Sequence of chain 1.A:
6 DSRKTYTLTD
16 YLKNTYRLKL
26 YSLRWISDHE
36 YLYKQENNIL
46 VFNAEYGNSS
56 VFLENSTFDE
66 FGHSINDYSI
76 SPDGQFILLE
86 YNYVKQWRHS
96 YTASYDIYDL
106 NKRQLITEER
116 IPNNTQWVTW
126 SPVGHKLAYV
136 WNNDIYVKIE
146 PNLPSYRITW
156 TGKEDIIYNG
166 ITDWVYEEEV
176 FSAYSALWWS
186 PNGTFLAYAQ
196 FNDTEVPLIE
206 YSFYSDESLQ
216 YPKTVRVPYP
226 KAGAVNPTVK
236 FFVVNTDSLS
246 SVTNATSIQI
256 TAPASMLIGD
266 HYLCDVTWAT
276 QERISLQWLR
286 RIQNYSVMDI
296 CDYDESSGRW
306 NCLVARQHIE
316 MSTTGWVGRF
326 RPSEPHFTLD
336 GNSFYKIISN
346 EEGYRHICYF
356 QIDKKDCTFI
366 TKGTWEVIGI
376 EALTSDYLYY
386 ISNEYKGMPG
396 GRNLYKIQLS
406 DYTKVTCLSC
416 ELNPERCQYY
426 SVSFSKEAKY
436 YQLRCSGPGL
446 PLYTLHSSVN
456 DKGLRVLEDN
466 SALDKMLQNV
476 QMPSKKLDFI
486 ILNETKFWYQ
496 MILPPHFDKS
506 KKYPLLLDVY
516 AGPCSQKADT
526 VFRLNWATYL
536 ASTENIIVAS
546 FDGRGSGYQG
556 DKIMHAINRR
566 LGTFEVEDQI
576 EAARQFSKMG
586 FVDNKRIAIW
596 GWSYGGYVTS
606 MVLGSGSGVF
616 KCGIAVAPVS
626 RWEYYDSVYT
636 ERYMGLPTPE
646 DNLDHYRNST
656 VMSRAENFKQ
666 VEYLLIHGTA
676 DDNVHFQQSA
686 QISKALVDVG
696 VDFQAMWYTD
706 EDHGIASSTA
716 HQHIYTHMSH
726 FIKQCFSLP

Binding-site contacts:
Ligand atom C1 contacts residue GLU277 of chain 1.A at 4.5 Å.
Ligand atom C6 contacts residue GLN276 of chain 1.A at 3.9 Å.
Ligand atom N2 contacts residue GLU277 of chain 1.A at 4.4 Å.
Ligand atom C1 contacts residue THR189 of chain 1.A at 3.2 Å.
Ligand atom C1 contacts residue ASN187 of chain 1.A at 1.4 Å.
Ligand atom N2 contacts residue THR189 of chain 1.A at 4.1 Å.
Ligand atom C4 contacts residue ASN187 of chain 1.A at 4.2 Å.
Ligand atom C8 contacts residue PHE190 of chain 1.A at 4.0 Å (hydrophobic).
Ligand atom O7 contacts residue ASN187 of chain 1.A at 3.7 Å.
Ligand atom C3 contacts residue GLU300 of chain 1.A at 3.5 Å.
Ligand atom C3 contacts residue ASN187 of chain 1.A at 3.7 Å.
Ligand atom C4 contacts residue THR189 of chain 1.A at 4.2 Å.
Ligand atom O6 contacts residue GLN276 of chain 1.A at 3.6 Å.
Ligand atom N2 contacts residue GLU300 of chain 1.A at 4.5 Å.
Ligand atom C5 contacts residue GLN276 of chain 1.A at 4.3 Å.
Ligand atom O7 contacts residue THR189 of chain 1.A at 4.2 Å.
Ligand atom C5 contacts residue ASN187 of chain 1.A at 3.7 Å.
Ligand atom O7 contacts residue ASN240 of chain 1.A at 4.0 Å.
Ligand atom N2 contacts residue ASN187 of chain 1.A at 2.7 Å (h-bond).
Ligand atom O6 contacts residue GLU277 of chain 1.A at 2.6 Å (salt-bridge).
Ligand atom O5 contacts residue THR189 of chain 1.A at 3.8 Å.
Ligand atom C3 contacts residue THR189 of chain 1.A at 3.9 Å.
Ligand atom C8 contacts residue TYR298 of chain 1.A at 3.6 Å (hydrophobic).
Ligand atom C5 contacts residue THR189 of chain 1.A at 3.5 Å.
Ligand atom O3 contacts residue GLU300 of chain 1.A at 3.6 Å.
Ligand atom C8 contacts residue ASN187 of chain 1.A at 4.3 Å.
Ligand atom C2 contacts residue ASN187 of chain 1.A at 2.4 Å.
Ligand atom C7 contacts residue ASN187 of chain 1.A at 3.3 Å.
Ligand atom O4 contacts residue GLU300 of chain 1.A at 3.8 Å.
Ligand atom C4 contacts residue GLU300 of chain 1.A at 4.3 Å.
Ligand atom C1 contacts residue GLN276 of chain 1.A at 4.1 Å.
Ligand atom O5 contacts residue ASN187 of chain 1.A at 2.5 Å (h-bond).
Ligand atom O5 contacts residue GLN276 of chain 1.A at 3.5 Å.
Ligand atom C2 contacts residue THR189 of chain 1.A at 3.9 Å.
Ligand atom C8 contacts residue ASN240 of chain 1.A at 3.5 Å.
Ligand atom C6 contacts residue GLU277 of chain 1.A at 3.4 Å.
Ligand atom C7 contacts residue ASN240 of chain 1.A at 4.3 Å.

This protein binds this small molecule.
Small molecule (SMILES): CC(=O)N[C@H]1[C@H](O[C@H]2[C@H](O)[C@@H](NC(C)=O)CO[C@@H]2CO)O[C@H](CO)[C@@H](O)[C@@H]1O